Sequence of chain 1.B:
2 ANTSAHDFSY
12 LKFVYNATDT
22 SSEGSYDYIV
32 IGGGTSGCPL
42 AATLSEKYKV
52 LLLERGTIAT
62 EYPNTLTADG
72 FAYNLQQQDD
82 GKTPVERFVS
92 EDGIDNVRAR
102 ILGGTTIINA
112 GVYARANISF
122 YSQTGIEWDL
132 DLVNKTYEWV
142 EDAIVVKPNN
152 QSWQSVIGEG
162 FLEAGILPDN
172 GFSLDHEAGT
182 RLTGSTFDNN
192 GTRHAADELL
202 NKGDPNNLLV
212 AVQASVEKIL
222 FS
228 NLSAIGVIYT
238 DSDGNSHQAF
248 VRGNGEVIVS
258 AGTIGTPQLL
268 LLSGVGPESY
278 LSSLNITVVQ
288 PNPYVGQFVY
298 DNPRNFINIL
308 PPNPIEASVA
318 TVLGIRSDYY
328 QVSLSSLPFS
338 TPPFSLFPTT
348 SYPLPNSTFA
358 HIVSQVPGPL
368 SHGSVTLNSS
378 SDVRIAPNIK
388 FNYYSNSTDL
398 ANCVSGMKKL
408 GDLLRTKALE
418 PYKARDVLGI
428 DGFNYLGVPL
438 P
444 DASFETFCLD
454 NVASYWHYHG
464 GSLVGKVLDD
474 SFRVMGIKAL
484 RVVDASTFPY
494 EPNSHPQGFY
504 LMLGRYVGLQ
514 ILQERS

Binding-site contacts:
Ligand atom C8 contacts residue SER394 of chain 1.B at 3.6 Å.
Ligand atom C3 contacts residue ASN393 of chain 1.B at 3.7 Å.
Ligand atom O5 contacts residue LEU367 of chain 1.B at 4.1 Å.
Ligand atom C5 contacts residue ASN393 of chain 1.B at 2.9 Å.
Ligand atom C7 contacts residue ASN393 of chain 1.B at 3.7 Å.
Ligand atom C1 contacts residue LEU367 of chain 1.B at 4.4 Å (hydrophobic).
Ligand atom C5 contacts residue LEU367 of chain 1.B at 4.2 Å (hydrophobic).
Ligand atom O7 contacts residue SER392 of chain 1.B at 4.0 Å.
Ligand atom C7 contacts residue SER392 of chain 1.B at 4.5 Å.
Ligand atom N2 contacts residue SER394 of chain 1.B at 4.4 Å.
Ligand atom O5 contacts residue ASN393 of chain 1.B at 2.4 Å (h-bond).
Ligand atom O7 contacts residue ASN393 of chain 1.B at 4.3 Å.
Ligand atom C2 contacts residue ASN393 of chain 1.B at 2.6 Å.
Ligand atom C7 contacts residue SER394 of chain 1.B at 4.2 Å.
Ligand atom C6 contacts residue ASN393 of chain 1.B at 4.1 Å.
Ligand atom O6 contacts residue LEU367 of chain 1.B at 4.2 Å.
Ligand atom N2 contacts residue ASN393 of chain 1.B at 2.7 Å (h-bond).
Ligand atom C4 contacts residue ASN393 of chain 1.B at 3.9 Å.
Ligand atom C8 contacts residue ASN393 of chain 1.B at 4.4 Å.
Ligand atom C6 contacts residue LEU367 of chain 1.B at 3.8 Å (hydrophobic).
Ligand atom C1 contacts residue ASN393 of chain 1.B at 1.5 Å.

A small-molecule ligand and the protein it binds are described below.
Small molecule (SMILES): CC(=O)N[C@@H]1[C@@H](O)[C@H](O)[C@@H](CO)O[C@H]1O